The small molecule below binds the protein below.
Small molecule (SMILES): N=C(N)c1ccc(CNC(=O)CNC(=O)[C@@H](CO)NS(=O)(=O)Cc2ccccc2)cc1

Binding-site contacts:
Ligand atom C13 contacts residue GLY236 of chain 1.A at 3.3 Å.
Ligand atom S1 contacts residue GLY234 of chain 1.A at 3.4 Å (h-bond).
Ligand atom O5 contacts residue SO41 of chain 1.C at 3.7 Å.
Ligand atom C19 contacts residue CYS237 of chain 1.A at 3.8 Å (hydrophobic).
Ligand atom N3 contacts residue SO41 of chain 1.C at 3.7 Å.
Ligand atom C11 contacts residue SO41 of chain 1.C at 3.5 Å.
Ligand atom C14 contacts residue SER208 of chain 1.A at 3.5 Å.
Ligand atom C8 contacts residue HIS109 of chain 1.A at 3.8 Å.
Ligand atom O3 contacts residue LEU107 of chain 1.A at 2.6 Å (h-bond).
Ligand atom C11 contacts residue SER232 of chain 1.A at 3.8 Å.
Ligand atom O4 contacts residue TRP233 of chain 1.A at 3.0 Å.
Ligand atom C16 contacts residue VAL231 of chain 1.A at 3.5 Å (hydrophobic).
Ligand atom N4 contacts residue GLY244 of chain 1.A at 3.1 Å.
Ligand atom N4 contacts residue SER208 of chain 1.A at 3.0 Å (h-bond).
Ligand atom N5 contacts residue GLY236 of chain 1.A at 3.0 Å (h-bond).
Ligand atom O3 contacts residue HIS109 of chain 1.A at 3.0 Å (h-bond).
Ligand atom N3 contacts residue SER232 of chain 1.A at 3.0 Å (h-bond).
Ligand atom C15 contacts residue TRP233 of chain 1.A at 3.8 Å (hydrophobic).
Ligand atom N4 contacts residue ASP207 of chain 1.A at 2.9 Å (salt-bridge).
Ligand atom N2 contacts residue HIS109 of chain 1.A at 3.5 Å (h-bond).
Ligand atom C11 contacts residue SER213 of chain 1.A at 3.2 Å.
Ligand atom O1 contacts residue ARG235 of chain 1.A at 3.4 Å.
Ligand atom C10 contacts residue SO41 of chain 1.C at 3.7 Å.
Ligand atom N5 contacts residue SER208 of chain 1.A at 3.7 Å.
Ligand atom N3 contacts residue SER213 of chain 1.A at 3.3 Å (h-bond).
Ligand atom N5 contacts residue ASP207 of chain 1.A at 2.8 Å (salt-bridge).
Ligand atom N1 contacts residue GLY234 of chain 1.A at 2.9 Å (h-bond).
Ligand atom C15 contacts residue SER208 of chain 1.A at 3.3 Å.
Ligand atom C12 contacts residue GLN210 of chain 1.A at 3.8 Å.
Ligand atom C21 contacts residue GLN210 of chain 1.A at 3.3 Å.
Ligand atom O1 contacts residue GLY236 of chain 1.A at 2.9 Å (h-bond).
Ligand atom C2 contacts residue GLN210 of chain 1.A at 3.0 Å.
Ligand atom O4 contacts residue GLY234 of chain 1.A at 2.9 Å (h-bond).
Ligand atom C6 contacts residue LEU107 of chain 1.A at 3.5 Å (hydrophobic).
Ligand atom O1 contacts residue GLY234 of chain 1.A at 3.1 Å (h-bond).
Ligand atom C18 contacts residue ASP207 of chain 1.A at 3.3 Å.
Ligand atom C18 contacts residue SER208 of chain 1.A at 3.2 Å.
Ligand atom C1 contacts residue GLY234 of chain 1.A at 3.4 Å.
Ligand atom C20 contacts residue CYS237 of chain 1.A at 3.8 Å (hydrophobic).
Ligand atom C19 contacts residue GLY236 of chain 1.A at 3.8 Å.

Sequence of chain 1.A:
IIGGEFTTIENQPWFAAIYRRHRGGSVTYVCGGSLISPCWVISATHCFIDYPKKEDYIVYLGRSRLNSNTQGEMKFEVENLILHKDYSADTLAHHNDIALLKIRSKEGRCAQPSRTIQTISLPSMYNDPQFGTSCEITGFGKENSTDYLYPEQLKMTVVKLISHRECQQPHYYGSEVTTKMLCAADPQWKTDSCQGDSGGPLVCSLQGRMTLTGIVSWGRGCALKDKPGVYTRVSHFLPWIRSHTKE